The small molecule below binds the protein below.
Small molecule (SMILES): OC[C@H]1O[C@@H](S[C@@H]2O[C@H](CSCc3cn(C[C@H]4O[C@H](O[C@H]5O[C@H](Cn6cc(CSC[C@H]7O[C@@H](S[C@@H]8O[C@H](CO)[C@H](O)[C@H](O)[C@H]8O)[C@H](O)[C@@H](O)[C@@H]7O)nn6)[C@@H](O)[C@H](O)[C@H]5O)[C@H](O)[C@@H](O)[C@@H]4O)nn3)[C@@H](O)[C@H](O)[C@H]2O)[C@H](O)[C@@H](O)[C@H]1O

Sequence of chain 1.D:
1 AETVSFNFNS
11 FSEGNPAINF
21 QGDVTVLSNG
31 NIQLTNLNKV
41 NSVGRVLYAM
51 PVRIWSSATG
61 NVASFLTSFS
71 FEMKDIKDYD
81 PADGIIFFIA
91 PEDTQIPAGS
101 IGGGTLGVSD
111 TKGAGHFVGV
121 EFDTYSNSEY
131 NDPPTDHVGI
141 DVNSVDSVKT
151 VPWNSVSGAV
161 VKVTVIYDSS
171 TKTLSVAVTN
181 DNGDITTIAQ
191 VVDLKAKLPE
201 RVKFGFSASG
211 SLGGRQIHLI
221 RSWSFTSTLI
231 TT

Binding-site contacts:
Ligand atom C5 contacts residue SER211 of chain 1.D at 3.7 Å.
Ligand atom C6 contacts residue TYR125 of chain 1.D at 3.6 Å (hydrophobic).
Ligand atom O2 contacts residue ASN127 of chain 1.D at 3.7 Å.
Ligand atom O4 contacts residue SER211 of chain 1.D at 2.7 Å (h-bond).
Ligand atom C4 contacts residue TYR125 of chain 1.D at 3.7 Å (hydrophobic).
Ligand atom C3 contacts residue ASN127 of chain 1.D at 3.4 Å.
Ligand atom C4 contacts residue ALA82 of chain 1.D at 4.3 Å (hydrophobic).
Ligand atom C6 contacts residue GLY214 of chain 1.D at 3.6 Å.
Ligand atom O3 contacts residue ASP83 of chain 1.D at 2.6 Å (salt-bridge).
Ligand atom O3 contacts residue GLY103 of chain 1.D at 3.5 Å.
Ligand atom O4 contacts residue GLY103 of chain 1.D at 4.2 Å.
Ligand atom S1 contacts residue SER211 of chain 1.D at 4.1 Å.
Ligand atom C3 contacts residue TYR125 of chain 1.D at 3.7 Å (hydrophobic).
Ligand atom O2 contacts residue GLU129 of chain 1.D at 3.9 Å.
Ligand atom C3 contacts residue SER211 of chain 1.D at 4.3 Å.
Ligand atom C6 contacts residue SER211 of chain 1.D at 3.9 Å.
Ligand atom C3 contacts residue ASP83 of chain 1.D at 3.5 Å.
Ligand atom C2 contacts residue ASN127 of chain 1.D at 4.2 Å.
Ligand atom C1 contacts residue SER211 of chain 1.D at 3.8 Å.
Ligand atom O6 contacts residue GLY214 of chain 1.D at 4.3 Å.
Ligand atom O3 contacts residue TYR125 of chain 1.D at 4.0 Å.
Ligand atom O4 contacts residue ASP83 of chain 1.D at 2.7 Å (salt-bridge).
Ligand atom O3 contacts residue GLY104 of chain 1.D at 3.0 Å (h-bond).
Ligand atom C3 contacts residue GLY104 of chain 1.D at 4.3 Å.
Ligand atom O3 contacts residue ASN127 of chain 1.D at 2.9 Å (h-bond).
Ligand atom C5 contacts residue TYR125 of chain 1.D at 3.6 Å (hydrophobic).
Ligand atom O6 contacts residue TYR125 of chain 1.D at 3.6 Å.
Ligand atom C4 contacts residue ASP83 of chain 1.D at 3.4 Å.
Ligand atom O4 contacts residue GLY214 of chain 1.D at 3.8 Å.
Ligand atom C6 contacts residue GLY213 of chain 1.D at 4.4 Å.
Ligand atom C4 contacts residue SER211 of chain 1.D at 3.7 Å.
Ligand atom O5 contacts residue SER211 of chain 1.D at 3.1 Å (h-bond).
Ligand atom C2 contacts residue SER211 of chain 1.D at 3.9 Å.
Ligand atom O4 contacts residue ALA82 of chain 1.D at 4.0 Å.
Ligand atom C6 contacts residue ASP80 of chain 1.D at 3.4 Å.
Ligand atom O6 contacts residue ASP80 of chain 1.D at 2.9 Å (salt-bridge).